Binding-site contacts:
Ligand atom C10 contacts residue MET221 of chain 14.A at 4.0 Å (hydrophobic).
Ligand atom C1 contacts residue ASN198 of chain 14.A at 4.0 Å.
Ligand atom C10 contacts residue LEU106 of chain 14.A at 4.0 Å (hydrophobic).
Ligand atom C18 contacts residue TYR152 of chain 14.A at 3.8 Å (hydrophobic).
Ligand atom C19 contacts residue VAL191 of chain 14.A at 4.0 Å (hydrophobic).
Ligand atom C19 contacts residue TYR152 of chain 14.A at 3.9 Å (hydrophobic).
Ligand atom C17 contacts residue ILE104 of chain 14.A at 3.8 Å (hydrophobic).
Ligand atom C20 contacts residue VAL191 of chain 14.A at 3.5 Å (hydrophobic).
Ligand atom N12 contacts residue TYR128 of chain 14.A at 2.5 Å (h-bond).
Ligand atom C11 contacts residue ILE104 of chain 14.A at 3.5 Å (hydrophobic).
Ligand atom C7 contacts residue PHE124 of chain 14.A at 3.8 Å (hydrophobic).
Ligand atom N9 contacts residue TYR128 of chain 14.A at 4.1 Å.
Ligand atom C7 contacts residue TYR197 of chain 14.A at 3.5 Å (hydrophobic).
Ligand atom C13 contacts residue TYR128 of chain 14.A at 3.0 Å (hydrophobic).
Ligand atom N4 contacts residue DMS1 of chain 14.F at 3.6 Å (h-bond).
Ligand atom C11 contacts residue TYR128 of chain 14.A at 3.4 Å (hydrophobic).
Ligand atom C21 contacts residue ILE104 of chain 14.A at 3.5 Å (hydrophobic).
Ligand atom N5 contacts residue ASN219 of chain 14.A at 4.1 Å.
Ligand atom C11 contacts residue MET221 of chain 14.A at 4.0 Å (hydrophobic).
Ligand atom C13 contacts residue SER126 of chain 14.A at 3.7 Å.
Ligand atom C21 contacts residue MET224 of chain 14.A at 4.0 Å (hydrophobic).
Ligand atom C15 contacts residue TYR128 of chain 14.A at 3.0 Å (hydrophobic).
Ligand atom C14 contacts residue TYR197 of chain 14.A at 4.1 Å (hydrophobic).
Ligand atom C14 contacts residue SER126 of chain 14.A at 3.6 Å.
Ligand atom C20 contacts residue VAL188 of chain 14.A at 3.7 Å (hydrophobic).
Ligand atom C19 contacts residue VAL188 of chain 14.A at 3.5 Å (hydrophobic).
Ligand atom C1 contacts residue DMS1 of chain 14.F at 4.1 Å.
Ligand atom C10 contacts residue ILE104 of chain 14.A at 3.9 Å (hydrophobic).
Ligand atom C17 contacts residue TYR128 of chain 14.A at 3.8 Å (hydrophobic).
Ligand atom C13 contacts residue TYR197 of chain 14.A at 4.0 Å (hydrophobic).
Ligand atom C18 contacts residue VAL188 of chain 14.A at 3.9 Å (hydrophobic).
Ligand atom C10 contacts residue TYR128 of chain 14.A at 3.6 Å (hydrophobic).
Ligand atom C8 contacts residue TYR197 of chain 14.A at 3.4 Å (hydrophobic).
Ligand atom C16 contacts residue ILE104 of chain 14.A at 3.7 Å (hydrophobic).
Ligand atom C7 contacts residue LEU106 of chain 14.A at 4.1 Å (hydrophobic).
Ligand atom C8 contacts residue PHE124 of chain 14.A at 3.6 Å (hydrophobic).
Ligand atom N5 contacts residue DMS1 of chain 14.F at 3.9 Å.
Ligand atom C16 contacts residue TYR128 of chain 14.A at 2.9 Å (hydrophobic).
Ligand atom N4 contacts residue ASN219 of chain 14.A at 4.0 Å.
Ligand atom C14 contacts residue TYR128 of chain 14.A at 3.3 Å (hydrophobic).

Sequence of chain 14.A:
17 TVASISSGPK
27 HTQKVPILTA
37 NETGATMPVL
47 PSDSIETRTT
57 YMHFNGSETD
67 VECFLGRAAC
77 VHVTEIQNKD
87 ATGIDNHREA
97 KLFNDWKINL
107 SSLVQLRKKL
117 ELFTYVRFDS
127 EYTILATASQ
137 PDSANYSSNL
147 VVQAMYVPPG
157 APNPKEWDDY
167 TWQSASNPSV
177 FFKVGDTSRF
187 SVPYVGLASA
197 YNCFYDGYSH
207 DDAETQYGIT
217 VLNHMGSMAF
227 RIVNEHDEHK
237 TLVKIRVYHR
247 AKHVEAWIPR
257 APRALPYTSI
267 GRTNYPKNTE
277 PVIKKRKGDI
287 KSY

The protein below binds the small molecule below.
Small molecule (SMILES): COc1ccc(N2CCN(c3cccc(C)c3)CC2)nn1